Sequence of chain 1.D:
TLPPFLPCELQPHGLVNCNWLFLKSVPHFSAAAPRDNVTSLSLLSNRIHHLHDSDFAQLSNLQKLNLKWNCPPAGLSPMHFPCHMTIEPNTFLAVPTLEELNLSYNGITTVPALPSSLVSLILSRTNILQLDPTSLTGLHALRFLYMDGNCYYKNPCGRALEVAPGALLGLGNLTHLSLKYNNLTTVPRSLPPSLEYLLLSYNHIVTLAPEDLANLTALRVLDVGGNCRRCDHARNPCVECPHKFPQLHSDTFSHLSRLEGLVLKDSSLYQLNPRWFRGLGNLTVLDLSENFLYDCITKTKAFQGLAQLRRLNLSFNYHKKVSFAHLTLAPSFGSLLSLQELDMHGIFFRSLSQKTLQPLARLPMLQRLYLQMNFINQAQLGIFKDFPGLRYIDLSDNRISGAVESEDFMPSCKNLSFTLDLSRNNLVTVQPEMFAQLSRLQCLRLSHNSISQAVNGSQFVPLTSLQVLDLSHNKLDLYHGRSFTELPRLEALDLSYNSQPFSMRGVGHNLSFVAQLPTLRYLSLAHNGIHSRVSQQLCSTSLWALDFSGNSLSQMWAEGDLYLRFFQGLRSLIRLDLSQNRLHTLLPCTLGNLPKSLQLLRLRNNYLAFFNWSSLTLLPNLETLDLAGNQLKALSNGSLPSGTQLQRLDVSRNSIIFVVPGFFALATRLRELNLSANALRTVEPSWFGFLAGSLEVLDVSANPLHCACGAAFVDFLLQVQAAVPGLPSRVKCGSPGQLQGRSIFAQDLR

The protein below binds the small molecule below.
Small molecule (SMILES): CC(=O)N[C@@H]1[C@@H](O)[C@H](O)[C@@H](CO)O[C@H]1O

Binding-site contacts:
Ligand atom N2 contacts residue ASN546 of chain 1.D at 3.0 Å (h-bond).
Ligand atom C2 contacts residue DG1 of chain 2.F at 4.4 Å.
Ligand atom C2 contacts residue ASN546 of chain 1.D at 2.4 Å.
Ligand atom C6 contacts residue SER548 of chain 1.D at 3.4 Å.
Ligand atom C3 contacts residue ASN546 of chain 1.D at 3.8 Å.
Ligand atom C1 contacts residue ASN546 of chain 1.D at 1.4 Å.
Ligand atom C6 contacts residue GLY517 of chain 1.D at 4.0 Å.
Ligand atom C1 contacts residue DG1 of chain 2.F at 4.2 Å.
Ligand atom C8 contacts residue DG1 of chain 2.F at 3.5 Å.
Ligand atom N2 contacts residue DG1 of chain 2.F at 3.7 Å.
Ligand atom O5 contacts residue ASN546 of chain 1.D at 2.3 Å (h-bond).
Ligand atom C4 contacts residue ASN546 of chain 1.D at 4.1 Å.
Ligand atom C5 contacts residue ASN546 of chain 1.D at 3.6 Å.
Ligand atom O6 contacts residue SER548 of chain 1.D at 4.4 Å.
Ligand atom O7 contacts residue ASN546 of chain 1.D at 4.2 Å.
Ligand atom O5 contacts residue SER548 of chain 1.D at 3.1 Å (h-bond).
Ligand atom C7 contacts residue ASN546 of chain 1.D at 3.8 Å.
Ligand atom C7 contacts residue DG1 of chain 2.F at 3.5 Å.
Ligand atom O7 contacts residue DG1 of chain 2.F at 4.0 Å.
Ligand atom O6 contacts residue GLY517 of chain 1.D at 3.5 Å.
Ligand atom C1 contacts residue SER548 of chain 1.D at 3.8 Å.
Ligand atom O5 contacts residue GLY517 of chain 1.D at 4.4 Å.
Ligand atom C5 contacts residue SER548 of chain 1.D at 3.3 Å.